Binding-site contacts:
Ligand atom O4 contacts residue GLU95 of chain 1.J at 3.1 Å (salt-bridge).
Ligand atom C7 contacts residue SER307 of chain 1.J at 3.5 Å.
Ligand atom C8 contacts residue LEU145 of chain 1.J at 3.5 Å (hydrophobic).
Ligand atom C7 contacts residue ASN146 of chain 1.J at 3.9 Å.
Ligand atom C3 contacts residue ASN146 of chain 1.J at 3.8 Å.
Ligand atom O3 contacts residue GLU95 of chain 1.J at 3.5 Å (salt-bridge).
Ligand atom C1 contacts residue ASN146 of chain 1.J at 1.4 Å.
Ligand atom N2 contacts residue SER307 of chain 1.J at 2.6 Å (h-bond).
Ligand atom N2 contacts residue ASN146 of chain 1.J at 2.9 Å (h-bond).
Ligand atom O6 contacts residue ARG136 of chain 1.J at 3.8 Å.
Ligand atom C6 contacts residue GLU95 of chain 1.J at 4.2 Å.
Ligand atom C5 contacts residue GLU95 of chain 1.J at 4.2 Å.
Ligand atom C7 contacts residue PRO96 of chain 1.J at 4.2 Å (hydrophobic).
Ligand atom O3 contacts residue PRO96 of chain 1.J at 4.3 Å.
Ligand atom C4 contacts residue ASN146 of chain 1.J at 4.2 Å.
Ligand atom C5 contacts residue VAL306 of chain 1.J at 3.0 Å (hydrophobic).
Ligand atom C1 contacts residue PRO96 of chain 1.J at 4.2 Å (hydrophobic).
Ligand atom C2 contacts residue SER307 of chain 1.J at 3.2 Å.
Ligand atom O5 contacts residue ASN146 of chain 1.J at 2.4 Å (h-bond).
Ligand atom C1 contacts residue VAL306 of chain 1.J at 3.9 Å (hydrophobic).
Ligand atom N2 contacts residue PRO96 of chain 1.J at 4.2 Å.
Ligand atom C3 contacts residue GLU95 of chain 1.J at 4.0 Å.
Ligand atom C3 contacts residue SER307 of chain 1.J at 3.1 Å.
Ligand atom C2 contacts residue VAL306 of chain 1.J at 4.2 Å (hydrophobic).
Ligand atom C4 contacts residue VAL306 of chain 1.J at 3.3 Å (hydrophobic).
Ligand atom C3 contacts residue CYS305 of chain 1.J at 4.3 Å (hydrophobic).
Ligand atom C5 contacts residue ASN146 of chain 1.J at 3.7 Å.
Ligand atom C3 contacts residue VAL306 of chain 1.J at 3.4 Å (hydrophobic).
Ligand atom O3 contacts residue SER307 of chain 1.J at 3.8 Å.
Ligand atom C1 contacts residue SER307 of chain 1.J at 3.5 Å.
Ligand atom C4 contacts residue GLU95 of chain 1.J at 3.1 Å.
Ligand atom C8 contacts residue VAL138 of chain 1.J at 4.1 Å (hydrophobic).
Ligand atom O7 contacts residue PRO96 of chain 1.J at 3.3 Å.
Ligand atom O3 contacts residue CYS305 of chain 1.J at 3.5 Å.
Ligand atom C6 contacts residue VAL306 of chain 1.J at 3.9 Å (hydrophobic).
Ligand atom O5 contacts residue VAL306 of chain 1.J at 3.9 Å.
Ligand atom O4 contacts residue VAL306 of chain 1.J at 3.2 Å (h-bond).
Ligand atom C2 contacts residue ASN146 of chain 1.J at 2.5 Å.
Ligand atom C8 contacts residue SER307 of chain 1.J at 3.7 Å.
Ligand atom C2 contacts residue PRO96 of chain 1.J at 3.6 Å (hydrophobic).

The small molecule below binds the protein below.
Small molecule (SMILES): CC(=O)N[C@@H]1[C@@H](O)[C@H](O)[C@@H](CO)O[C@H]1O

Sequence of chain 1.J:
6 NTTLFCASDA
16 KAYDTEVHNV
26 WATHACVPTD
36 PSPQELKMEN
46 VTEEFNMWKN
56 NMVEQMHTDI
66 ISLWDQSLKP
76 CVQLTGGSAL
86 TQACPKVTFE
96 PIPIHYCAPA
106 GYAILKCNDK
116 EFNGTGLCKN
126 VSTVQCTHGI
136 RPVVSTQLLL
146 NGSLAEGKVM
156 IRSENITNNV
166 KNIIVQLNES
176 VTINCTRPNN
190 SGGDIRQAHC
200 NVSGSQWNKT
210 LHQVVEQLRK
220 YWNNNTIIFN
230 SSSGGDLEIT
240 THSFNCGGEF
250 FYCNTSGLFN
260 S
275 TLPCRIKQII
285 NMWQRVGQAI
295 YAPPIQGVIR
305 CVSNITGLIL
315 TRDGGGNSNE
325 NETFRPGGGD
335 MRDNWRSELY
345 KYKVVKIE